A small-molecule ligand and the protein it binds are described below.
Small molecule (SMILES): CC(=O)N[C@@H]1[C@@H](O)[C@H](O)[C@@H](CO)O[C@H]1O

Binding-site contacts:
Ligand atom O7 contacts residue ASN280 of chain 1.B at 3.7 Å.
Ligand atom C5 contacts residue ASN280 of chain 1.B at 3.7 Å.
Ligand atom O5 contacts residue ASN280 of chain 1.B at 2.4 Å (h-bond).
Ligand atom N2 contacts residue ASN280 of chain 1.B at 2.9 Å (h-bond).
Ligand atom C4 contacts residue ASN280 of chain 1.B at 4.2 Å.
Ligand atom C1 contacts residue ASN280 of chain 1.B at 1.4 Å.
Ligand atom C3 contacts residue ASN280 of chain 1.B at 3.8 Å.
Ligand atom C2 contacts residue ASN280 of chain 1.B at 2.4 Å.
Ligand atom C7 contacts residue ASN280 of chain 1.B at 3.6 Å.
Ligand atom C8 contacts residue ASN280 of chain 1.B at 3.9 Å.

Sequence of chain 1.B:
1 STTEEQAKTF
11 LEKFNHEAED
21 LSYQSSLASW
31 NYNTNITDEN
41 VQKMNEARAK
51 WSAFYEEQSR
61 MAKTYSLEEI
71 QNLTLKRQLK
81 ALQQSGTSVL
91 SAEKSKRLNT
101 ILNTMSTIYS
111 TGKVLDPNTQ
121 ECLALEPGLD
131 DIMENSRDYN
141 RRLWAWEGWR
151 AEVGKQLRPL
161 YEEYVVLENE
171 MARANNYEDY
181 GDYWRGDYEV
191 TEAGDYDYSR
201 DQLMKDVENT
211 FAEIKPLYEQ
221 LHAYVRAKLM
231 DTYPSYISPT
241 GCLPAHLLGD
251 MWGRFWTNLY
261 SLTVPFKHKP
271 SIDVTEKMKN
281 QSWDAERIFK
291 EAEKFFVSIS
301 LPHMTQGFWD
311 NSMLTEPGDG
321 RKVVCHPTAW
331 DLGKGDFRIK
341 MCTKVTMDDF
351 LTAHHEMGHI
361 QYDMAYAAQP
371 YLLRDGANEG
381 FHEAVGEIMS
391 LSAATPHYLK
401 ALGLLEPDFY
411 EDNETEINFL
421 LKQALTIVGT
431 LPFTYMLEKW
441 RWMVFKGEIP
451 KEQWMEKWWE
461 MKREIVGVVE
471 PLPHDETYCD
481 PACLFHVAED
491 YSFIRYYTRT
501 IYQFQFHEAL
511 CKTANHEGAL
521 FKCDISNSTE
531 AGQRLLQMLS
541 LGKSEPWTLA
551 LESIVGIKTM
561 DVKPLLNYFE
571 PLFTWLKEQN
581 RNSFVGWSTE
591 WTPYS